Binding-site contacts:
Ligand atom C2 contacts residue SER329 of chain 3.B at 3.4 Å.
Ligand atom O3P contacts residue SER388 of chain 3.B at 2.4 Å (h-bond).
Ligand atom C2' contacts residue SAE1 of chain 3.F at 3.7 Å.
Ligand atom O1P contacts residue GLY366 of chain 3.B at 3.7 Å.
Ligand atom C2 contacts residue GLU335 of chain 3.B at 3.3 Å.
Ligand atom O2P contacts residue GLY387 of chain 3.B at 3.5 Å (h-bond).
Ligand atom O1P contacts residue SER388 of chain 3.B at 3.1 Å (h-bond).
Ligand atom O3' contacts residue ARG322 of chain 3.B at 3.6 Å.
Ligand atom N3 contacts residue GLU335 of chain 3.B at 3.5 Å (salt-bridge).
Ligand atom C5 contacts residue SAE1 of chain 3.F at 3.7 Å.
Ligand atom O1P contacts residue SER329 of chain 3.B at 3.0 Å (h-bond).
Ligand atom N1 contacts residue CYS331 of chain 3.B at 2.8 Å (h-bond).
Ligand atom N7 contacts residue CYS331 of chain 3.B at 3.0 Å (h-bond).
Ligand atom O5' contacts residue SER329 of chain 3.B at 3.1 Å (h-bond).
Ligand atom C2 contacts residue SAE1 of chain 3.F at 3.5 Å.
Ligand atom C4 contacts residue SER329 of chain 3.B at 3.4 Å.
Ligand atom C6 contacts residue CYS331 of chain 3.B at 1.8 Å (hydrophobic).
Ligand atom C4 contacts residue SAE1 of chain 3.F at 3.6 Å.
Ligand atom C2' contacts residue ASP364 of chain 3.B at 3.6 Å.
Ligand atom C5 contacts residue CYS331 of chain 3.B at 2.7 Å (hydrophobic).
Ligand atom O4' contacts residue GLY328 of chain 3.B at 3.5 Å.
Ligand atom O2' contacts residue SAE1 of chain 3.F at 2.7 Å (h-bond).
Ligand atom C6 contacts residue SAE1 of chain 3.F at 3.7 Å.
Ligand atom P contacts residue GLY328 of chain 3.B at 3.6 Å.
Ligand atom O3' contacts residue SER68 of chain 3.B at 3.3 Å (h-bond).
Ligand atom P contacts residue SER329 of chain 3.B at 3.5 Å.
Ligand atom O3P contacts residue GLY387 of chain 3.B at 3.0 Å.
Ligand atom O2' contacts residue ASP364 of chain 3.B at 2.5 Å (salt-bridge).
Ligand atom C3' contacts residue ASP364 of chain 3.B at 3.6 Å.
Ligand atom O5' contacts residue GLY328 of chain 3.B at 2.9 Å.
Ligand atom O2P contacts residue GLY366 of chain 3.B at 3.4 Å (h-bond).
Ligand atom N3 contacts residue SER329 of chain 3.B at 3.1 Å (h-bond).
Ligand atom O2P contacts residue GLY365 of chain 3.B at 3.4 Å.
Ligand atom N1 contacts residue GLN334 of chain 3.B at 3.7 Å.
Ligand atom N3 contacts residue SAE1 of chain 3.F at 3.5 Å.
Ligand atom P contacts residue SER388 of chain 3.B at 3.4 Å.
Ligand atom O3' contacts residue ASP364 of chain 3.B at 2.4 Å (salt-bridge).
Ligand atom O3P contacts residue SER329 of chain 3.B at 3.0 Å (h-bond).
Ligand atom N1 contacts residue SAE1 of chain 3.F at 3.5 Å (h-bond).
Ligand atom O1P contacts residue GLY328 of chain 3.B at 3.0 Å.

Sequence of chain 3.B:
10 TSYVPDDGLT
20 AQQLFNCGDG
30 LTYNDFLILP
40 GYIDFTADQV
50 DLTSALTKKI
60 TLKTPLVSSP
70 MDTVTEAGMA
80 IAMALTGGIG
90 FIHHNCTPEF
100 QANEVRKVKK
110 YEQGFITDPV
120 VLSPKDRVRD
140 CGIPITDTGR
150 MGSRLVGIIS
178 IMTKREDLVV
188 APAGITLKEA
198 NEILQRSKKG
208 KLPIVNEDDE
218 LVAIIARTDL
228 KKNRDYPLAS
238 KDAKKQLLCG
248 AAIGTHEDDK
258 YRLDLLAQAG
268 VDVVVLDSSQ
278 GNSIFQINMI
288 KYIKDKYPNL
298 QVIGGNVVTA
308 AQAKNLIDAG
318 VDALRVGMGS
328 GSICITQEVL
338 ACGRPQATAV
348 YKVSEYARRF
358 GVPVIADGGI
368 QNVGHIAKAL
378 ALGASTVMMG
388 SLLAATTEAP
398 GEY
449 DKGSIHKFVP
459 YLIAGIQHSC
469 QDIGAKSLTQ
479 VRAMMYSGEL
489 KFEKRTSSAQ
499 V

The small molecule below binds the protein below.
Small molecule (SMILES): O=P(O)(O)OC[C@H]1O[C@@H](n2cnc3c(Cl)[nH+]cnc32)[C@H](O)[C@@H]1O